Sequence of chain 1.K:
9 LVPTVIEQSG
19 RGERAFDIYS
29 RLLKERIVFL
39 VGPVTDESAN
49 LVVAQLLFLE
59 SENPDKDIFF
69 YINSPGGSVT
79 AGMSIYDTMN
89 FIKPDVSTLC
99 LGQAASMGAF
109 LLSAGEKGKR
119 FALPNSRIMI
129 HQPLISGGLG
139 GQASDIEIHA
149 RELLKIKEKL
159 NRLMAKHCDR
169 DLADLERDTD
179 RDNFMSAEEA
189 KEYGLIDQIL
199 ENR

Binding-site contacts:
Ligand atom CE2 contacts residue TYR69 of chain 1.K at 3.7 Å (hydrophobic).
Ligand atom CA contacts residue PHE89 of chain 1.J at 3.7 Å (hydrophobic).
Ligand atom CM contacts residue PHE119 of chain 1.K at 3.7 Å (hydrophobic).
Ligand atom N contacts residue PHE67 of chain 1.K at 3.8 Å.
Ligand atom C7 contacts residue GLU33 of chain 1.K at 3.7 Å.
Ligand atom C4 contacts residue ILE35 of chain 1.K at 3.7 Å (hydrophobic).
Ligand atom CD2 contacts residue TYR69 of chain 1.K at 3.4 Å (hydrophobic).
Ligand atom O contacts residue TYR69 of chain 1.K at 2.8 Å (h-bond).
Ligand atom C contacts residue TYR69 of chain 1.K at 3.8 Å (hydrophobic).
Ligand atom CD1 contacts residue LEU121 of chain 1.K at 3.8 Å (hydrophobic).
Ligand atom CB contacts residue SER95 of chain 1.K at 3.8 Å.
Ligand atom CA contacts residue PHE67 of chain 1.K at 3.6 Å (hydrophobic).
Ligand atom CD contacts residue ARG201 of chain 1.K at 3.3 Å.
Ligand atom CM contacts residue LEU198 of chain 1.K at 3.8 Å (hydrophobic).
Ligand atom CB contacts residue PHE67 of chain 1.K at 3.5 Å (hydrophobic).
Ligand atom C2 contacts residue TYR69 of chain 1.K at 3.5 Å (hydrophobic).
Ligand atom CG contacts residue LEU97 of chain 1.K at 3.7 Å (hydrophobic).
Ligand atom C8 contacts residue SER59 of chain 1.J at 3.7 Å.
Ligand atom C8 contacts residue ARG29 of chain 1.K at 3.3 Å.
Ligand atom CA contacts residue PHE67 of chain 1.K at 3.4 Å (hydrophobic).
Ligand atom N contacts residue TYR69 of chain 1.K at 3.1 Å (h-bond).
Ligand atom C7 contacts residue SER59 of chain 1.J at 3.3 Å.
Ligand atom CB contacts residue PHE67 of chain 1.K at 3.4 Å (hydrophobic).
Ligand atom CD2 contacts residue LEU97 of chain 1.K at 3.7 Å (hydrophobic).
Ligand atom C1 contacts residue TYR69 of chain 1.K at 3.8 Å (hydrophobic).
Ligand atom CD contacts residue TYR69 of chain 1.K at 3.5 Å (hydrophobic).
Ligand atom CB contacts residue LEU97 of chain 1.K at 3.5 Å (hydrophobic).
Ligand atom O contacts residue ARG201 of chain 1.K at 3.6 Å.
Ligand atom CE2 contacts residue LEU55 of chain 1.J at 3.7 Å (hydrophobic).
Ligand atom O contacts residue ARG201 of chain 1.K at 3.5 Å (salt-bridge).
Ligand atom CZ contacts residue THR86 of chain 1.J at 3.6 Å.
Ligand atom C contacts residue PHE89 of chain 1.J at 3.7 Å (hydrophobic).
Ligand atom C contacts residue PHE67 of chain 1.K at 3.5 Å (hydrophobic).
Ligand atom O contacts residue PHE89 of chain 1.J at 3.8 Å.
Ligand atom CB contacts residue LEU198 of chain 1.K at 3.8 Å (hydrophobic).
Ligand atom CE1 contacts residue LEU121 of chain 1.K at 3.8 Å (hydrophobic).
Ligand atom CZ contacts residue LEU121 of chain 1.K at 3.7 Å (hydrophobic).
Ligand atom N contacts residue PHE89 of chain 1.J at 3.6 Å.
Ligand atom O contacts residue PHE67 of chain 1.K at 3.6 Å.
Ligand atom CD1 contacts residue PHE89 of chain 1.J at 3.8 Å (hydrophobic).

Sequence of chain 1.J:
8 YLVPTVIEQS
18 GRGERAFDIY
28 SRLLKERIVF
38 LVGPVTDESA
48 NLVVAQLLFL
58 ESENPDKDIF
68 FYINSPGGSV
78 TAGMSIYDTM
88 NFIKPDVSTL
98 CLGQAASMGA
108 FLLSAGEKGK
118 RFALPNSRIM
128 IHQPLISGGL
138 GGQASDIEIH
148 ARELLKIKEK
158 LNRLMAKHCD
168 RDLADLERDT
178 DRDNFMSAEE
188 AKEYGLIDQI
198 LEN

A protein and the small-molecule ligand that binds it are described below.
Small molecule (SMILES): C/C=C/C=C/C=C/C(=O)N[C@@H](Cc1ccccc1)C(=O)N[C@H]1COC(=O)[C@@H]2C[C@@H](C)CN2C(=O)[C@H](C)NC(=O)[C@H](C)N(C)C(=O)[C@@H]2CCCN2C1=O